This small molecule binds to this protein.
Small molecule (SMILES): CCCCCCCCCCO[C@@H]1O[C@H](CO)[C@@H](O[C@H]2O[C@H](CO)[C@@H](O)[C@H](O)[C@H]2O)[C@H](O)[C@H]1O

Binding-site contacts:
Ligand atom C18 contacts residue ILE246 of chain 1.A at 4.4 Å (hydrophobic).
Ligand atom C31 contacts residue ILE177 of chain 2.A at 4.4 Å (hydrophobic).
Ligand atom O55 contacts residue PHE185 of chain 2.A at 3.9 Å.
Ligand atom C40 contacts residue VAL242 of chain 1.A at 4.1 Å (hydrophobic).
Ligand atom C1 contacts residue PHE185 of chain 2.A at 3.7 Å (hydrophobic).
Ligand atom C28 contacts residue VAL242 of chain 1.A at 4.3 Å (hydrophobic).
Ligand atom C1 contacts residue ASP182 of chain 2.A at 3.8 Å.
Ligand atom C40 contacts residue LEU238 of chain 1.A at 4.0 Å (hydrophobic).
Ligand atom C19 contacts residue VAL181 of chain 2.A at 3.8 Å (hydrophobic).
Ligand atom C28 contacts residue ASP178 of chain 2.A at 3.9 Å.
Ligand atom C18 contacts residue ASP178 of chain 2.A at 4.2 Å.
Ligand atom C25 contacts residue ASP178 of chain 2.A at 3.6 Å.
Ligand atom C19 contacts residue ASP178 of chain 2.A at 4.0 Å.
Ligand atom C37 contacts residue ILE177 of chain 2.A at 3.9 Å (hydrophobic).
Ligand atom O49 contacts residue PHE185 of chain 2.A at 4.2 Å.
Ligand atom O49 contacts residue ASP182 of chain 2.A at 2.6 Å (salt-bridge).
Ligand atom C6 contacts residue ASP182 of chain 2.A at 4.0 Å.
Ligand atom C2 contacts residue PHE185 of chain 2.A at 3.5 Å (hydrophobic).
Ligand atom C40 contacts residue TYR174 of chain 2.A at 3.5 Å (hydrophobic).
Ligand atom C22 contacts residue ASP178 of chain 2.A at 3.1 Å.
Ligand atom C25 contacts residue VAL181 of chain 2.A at 4.5 Å (hydrophobic).
Ligand atom O16 contacts residue ASP178 of chain 2.A at 4.0 Å.
Ligand atom C57 contacts residue ILE246 of chain 1.A at 4.4 Å (hydrophobic).
Ligand atom O5 contacts residue ILE246 of chain 1.A at 4.0 Å.
Ligand atom C31 contacts residue TYR174 of chain 2.A at 3.8 Å (hydrophobic).
Ligand atom C22 contacts residue ILE246 of chain 1.A at 4.0 Å (hydrophobic).
Ligand atom C43 contacts residue LEU238 of chain 1.A at 4.2 Å (hydrophobic).
Ligand atom O16 contacts residue ASP182 of chain 2.A at 3.6 Å (salt-bridge).
Ligand atom C34 contacts residue VAL242 of chain 1.A at 4.2 Å (hydrophobic).
Ligand atom O61 contacts residue ILE246 of chain 1.A at 4.4 Å.
Ligand atom C37 contacts residue TYR174 of chain 2.A at 3.8 Å (hydrophobic).
Ligand atom O16 contacts residue VAL181 of chain 2.A at 4.4 Å.
Ligand atom C31 contacts residue ASP178 of chain 2.A at 4.1 Å.

Sequence of chain 2.A:
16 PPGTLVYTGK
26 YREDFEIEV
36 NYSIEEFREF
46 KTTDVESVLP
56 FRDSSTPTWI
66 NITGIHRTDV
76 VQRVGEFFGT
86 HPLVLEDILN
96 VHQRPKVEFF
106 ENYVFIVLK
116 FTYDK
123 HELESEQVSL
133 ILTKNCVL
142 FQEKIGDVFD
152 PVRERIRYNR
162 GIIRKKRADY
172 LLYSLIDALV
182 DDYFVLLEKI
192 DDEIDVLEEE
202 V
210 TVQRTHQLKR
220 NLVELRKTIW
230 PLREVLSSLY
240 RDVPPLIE

Sequence of chain 1.A:
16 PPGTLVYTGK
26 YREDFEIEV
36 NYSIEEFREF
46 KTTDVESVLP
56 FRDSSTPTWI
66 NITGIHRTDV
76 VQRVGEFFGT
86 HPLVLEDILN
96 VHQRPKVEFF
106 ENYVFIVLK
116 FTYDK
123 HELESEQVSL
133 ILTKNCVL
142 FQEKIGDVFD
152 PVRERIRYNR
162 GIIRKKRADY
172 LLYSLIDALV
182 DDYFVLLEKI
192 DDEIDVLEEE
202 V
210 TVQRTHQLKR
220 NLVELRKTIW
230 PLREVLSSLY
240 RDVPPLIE